Binding-site contacts:
Ligand atom C1 contacts residue TRP206 of chain 1.A at 4.0 Å (hydrophobic).
Ligand atom C5 contacts residue LYS222 of chain 1.A at 3.6 Å.
Ligand atom C1 contacts residue CYS224 of chain 1.A at 4.5 Å (hydrophobic).
Ligand atom O3 contacts residue CYS232 of chain 1.A at 3.7 Å.
Ligand atom O5 contacts residue ASN208 of chain 1.A at 2.3 Å (h-bond).
Ligand atom O3 contacts residue ASP235 of chain 1.A at 2.9 Å (salt-bridge).
Ligand atom O6 contacts residue ASN208 of chain 1.A at 4.1 Å.
Ligand atom C6 contacts residue LYS222 of chain 1.A at 3.9 Å.
Ligand atom C3 contacts residue LYS222 of chain 1.A at 3.8 Å.
Ligand atom C4 contacts residue LYS222 of chain 1.A at 3.7 Å.
Ligand atom C3 contacts residue ASN208 of chain 1.A at 3.8 Å.
Ligand atom C7 contacts residue ASN208 of chain 1.A at 3.0 Å.
Ligand atom O7 contacts residue ASN208 of chain 1.A at 3.3 Å (h-bond).
Ligand atom C8 contacts residue TRP206 of chain 1.A at 3.6 Å (hydrophobic).
Ligand atom O6 contacts residue LYS222 of chain 1.A at 3.2 Å.
Ligand atom C4 contacts residue ASN208 of chain 1.A at 4.2 Å.
Ligand atom O3 contacts residue LYS222 of chain 1.A at 4.4 Å.
Ligand atom O7 contacts residue GLY209 of chain 1.A at 3.0 Å (h-bond).
Ligand atom O3 contacts residue CYS224 of chain 1.A at 3.9 Å.
Ligand atom C3 contacts residue ASP235 of chain 1.A at 3.2 Å.
Ligand atom C8 contacts residue GLU191 of chain 1.A at 4.1 Å.
Ligand atom C2 contacts residue ASN208 of chain 1.A at 2.5 Å.
Ligand atom N2 contacts residue GLY209 of chain 1.A at 4.3 Å.
Ligand atom O2 contacts residue ASP235 of chain 1.A at 3.0 Å (salt-bridge).
Ligand atom C2 contacts residue TRP206 of chain 1.A at 4.3 Å (hydrophobic).
Ligand atom O5 contacts residue CYS224 of chain 1.A at 4.1 Å.
Ligand atom C2 contacts residue ASP235 of chain 1.A at 3.6 Å.
Ligand atom O5 contacts residue CYS232 of chain 1.A at 4.3 Å.
Ligand atom C1 contacts residue ASN208 of chain 1.A at 1.4 Å.
Ligand atom N2 contacts residue ASN208 of chain 1.A at 2.5 Å (h-bond).
Ligand atom C7 contacts residue GLY209 of chain 1.A at 3.8 Å.
Ligand atom C6 contacts residue CYS232 of chain 1.A at 4.5 Å (hydrophobic).
Ligand atom O5 contacts residue TRP206 of chain 1.A at 4.0 Å.
Ligand atom C8 contacts residue ASN208 of chain 1.A at 3.9 Å.
Ligand atom C5 contacts residue ASN208 of chain 1.A at 3.6 Å.
Ligand atom C7 contacts residue TRP206 of chain 1.A at 4.5 Å (hydrophobic).

A protein and the small-molecule ligand that binds it are described below.
Small molecule (SMILES): CC(=O)N[C@H]1[C@H](O[C@H]2[C@H](O)[C@@H](NC(C)=O)CO[C@@H]2CO)O[C@H](CO)[C@@H](O[C@@H]2O[C@H](CO[C@H]3O[C@H](CO)[C@@H](O)[C@H](O)[C@@H]3O[C@@H]3O[C@H](CO)[C@@H](O)[C@H](O)[C@H]3NC(C)=O)[C@@H](O)[C@H](O[C@H]3O[C@H](CO)[C@@H](O)[C@H](O)[C@@H]3O[C@@H]3O[C@H](CO)[C@@H](O[C@@H]4O[C@H](CO)[C@H](O)[C@H](O)[C@H]4O)[C@H](O)[C@H]3NC(C)=O)[C@@H]2O)[C@@H]1O

Sequence of chain 1.A:
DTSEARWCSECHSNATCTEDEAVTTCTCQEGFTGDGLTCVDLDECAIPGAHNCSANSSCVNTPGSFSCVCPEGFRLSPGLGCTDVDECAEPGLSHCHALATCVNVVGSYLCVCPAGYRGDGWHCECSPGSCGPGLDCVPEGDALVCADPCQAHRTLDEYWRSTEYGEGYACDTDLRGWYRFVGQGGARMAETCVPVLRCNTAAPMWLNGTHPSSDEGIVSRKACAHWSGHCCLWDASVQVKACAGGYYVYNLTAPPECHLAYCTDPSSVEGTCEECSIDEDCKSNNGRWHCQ